Sequence of chain 1.C:
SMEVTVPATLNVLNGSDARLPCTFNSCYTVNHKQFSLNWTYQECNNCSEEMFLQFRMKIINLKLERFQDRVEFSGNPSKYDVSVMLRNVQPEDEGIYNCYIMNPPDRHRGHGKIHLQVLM

A small-molecule ligand and the protein it binds are described below.
Small molecule (SMILES): CC(=O)N[C@@H]1[C@@H](O)[C@H](O)[C@@H](CO)O[C@H]1O

Binding-site contacts:
Ligand atom N2 contacts residue ARG84 of chain 1.C at 2.9 Å (salt-bridge).
Ligand atom O4 contacts residue ASN66 of chain 1.C at 4.5 Å.
Ligand atom C4 contacts residue ARG137 of chain 1.C at 3.6 Å.
Ligand atom O7 contacts residue ARG84 of chain 1.C at 3.9 Å.
Ligand atom C7 contacts residue ARG84 of chain 1.C at 3.6 Å.
Ligand atom O3 contacts residue SER64 of chain 1.C at 3.5 Å (h-bond).
Ligand atom C3 contacts residue ARG137 of chain 1.C at 4.3 Å.
Ligand atom C7 contacts residue SER64 of chain 1.C at 3.4 Å.
Ligand atom C2 contacts residue ASN66 of chain 1.C at 2.5 Å.
Ligand atom C2 contacts residue SER64 of chain 1.C at 3.4 Å.
Ligand atom O3 contacts residue ARG137 of chain 1.C at 3.7 Å.
Ligand atom O4 contacts residue ARG137 of chain 1.C at 4.3 Å.
Ligand atom C1 contacts residue ASN66 of chain 1.C at 1.4 Å.
Ligand atom C6 contacts residue ASN66 of chain 1.C at 4.0 Å.
Ligand atom C3 contacts residue ASN66 of chain 1.C at 3.3 Å.
Ligand atom C1 contacts residue LEU65 of chain 1.C at 4.4 Å (hydrophobic).
Ligand atom C3 contacts residue SER64 of chain 1.C at 3.6 Å.
Ligand atom O3 contacts residue ASN66 of chain 1.C at 3.0 Å (h-bond).
Ligand atom O5 contacts residue ASN66 of chain 1.C at 2.4 Å (h-bond).
Ligand atom C2 contacts residue ARG84 of chain 1.C at 3.2 Å.
Ligand atom N2 contacts residue ASN66 of chain 1.C at 3.7 Å.
Ligand atom C4 contacts residue ASN66 of chain 1.C at 3.2 Å.
Ligand atom O7 contacts residue SER64 of chain 1.C at 2.5 Å (h-bond).
Ligand atom C5 contacts residue ASN66 of chain 1.C at 3.4 Å.
Ligand atom C6 contacts residue ARG137 of chain 1.C at 4.5 Å.
Ligand atom C5 contacts residue ARG137 of chain 1.C at 4.4 Å.
Ligand atom N2 contacts residue SER64 of chain 1.C at 3.7 Å.
Ligand atom C1 contacts residue ARG84 of chain 1.C at 3.3 Å.